A protein and the small-molecule ligand that binds it are described below.
Small molecule (SMILES): N[C@@H](Cc1ccccc1)C(=O)NCC=O

Sequence of chain 4.QA:
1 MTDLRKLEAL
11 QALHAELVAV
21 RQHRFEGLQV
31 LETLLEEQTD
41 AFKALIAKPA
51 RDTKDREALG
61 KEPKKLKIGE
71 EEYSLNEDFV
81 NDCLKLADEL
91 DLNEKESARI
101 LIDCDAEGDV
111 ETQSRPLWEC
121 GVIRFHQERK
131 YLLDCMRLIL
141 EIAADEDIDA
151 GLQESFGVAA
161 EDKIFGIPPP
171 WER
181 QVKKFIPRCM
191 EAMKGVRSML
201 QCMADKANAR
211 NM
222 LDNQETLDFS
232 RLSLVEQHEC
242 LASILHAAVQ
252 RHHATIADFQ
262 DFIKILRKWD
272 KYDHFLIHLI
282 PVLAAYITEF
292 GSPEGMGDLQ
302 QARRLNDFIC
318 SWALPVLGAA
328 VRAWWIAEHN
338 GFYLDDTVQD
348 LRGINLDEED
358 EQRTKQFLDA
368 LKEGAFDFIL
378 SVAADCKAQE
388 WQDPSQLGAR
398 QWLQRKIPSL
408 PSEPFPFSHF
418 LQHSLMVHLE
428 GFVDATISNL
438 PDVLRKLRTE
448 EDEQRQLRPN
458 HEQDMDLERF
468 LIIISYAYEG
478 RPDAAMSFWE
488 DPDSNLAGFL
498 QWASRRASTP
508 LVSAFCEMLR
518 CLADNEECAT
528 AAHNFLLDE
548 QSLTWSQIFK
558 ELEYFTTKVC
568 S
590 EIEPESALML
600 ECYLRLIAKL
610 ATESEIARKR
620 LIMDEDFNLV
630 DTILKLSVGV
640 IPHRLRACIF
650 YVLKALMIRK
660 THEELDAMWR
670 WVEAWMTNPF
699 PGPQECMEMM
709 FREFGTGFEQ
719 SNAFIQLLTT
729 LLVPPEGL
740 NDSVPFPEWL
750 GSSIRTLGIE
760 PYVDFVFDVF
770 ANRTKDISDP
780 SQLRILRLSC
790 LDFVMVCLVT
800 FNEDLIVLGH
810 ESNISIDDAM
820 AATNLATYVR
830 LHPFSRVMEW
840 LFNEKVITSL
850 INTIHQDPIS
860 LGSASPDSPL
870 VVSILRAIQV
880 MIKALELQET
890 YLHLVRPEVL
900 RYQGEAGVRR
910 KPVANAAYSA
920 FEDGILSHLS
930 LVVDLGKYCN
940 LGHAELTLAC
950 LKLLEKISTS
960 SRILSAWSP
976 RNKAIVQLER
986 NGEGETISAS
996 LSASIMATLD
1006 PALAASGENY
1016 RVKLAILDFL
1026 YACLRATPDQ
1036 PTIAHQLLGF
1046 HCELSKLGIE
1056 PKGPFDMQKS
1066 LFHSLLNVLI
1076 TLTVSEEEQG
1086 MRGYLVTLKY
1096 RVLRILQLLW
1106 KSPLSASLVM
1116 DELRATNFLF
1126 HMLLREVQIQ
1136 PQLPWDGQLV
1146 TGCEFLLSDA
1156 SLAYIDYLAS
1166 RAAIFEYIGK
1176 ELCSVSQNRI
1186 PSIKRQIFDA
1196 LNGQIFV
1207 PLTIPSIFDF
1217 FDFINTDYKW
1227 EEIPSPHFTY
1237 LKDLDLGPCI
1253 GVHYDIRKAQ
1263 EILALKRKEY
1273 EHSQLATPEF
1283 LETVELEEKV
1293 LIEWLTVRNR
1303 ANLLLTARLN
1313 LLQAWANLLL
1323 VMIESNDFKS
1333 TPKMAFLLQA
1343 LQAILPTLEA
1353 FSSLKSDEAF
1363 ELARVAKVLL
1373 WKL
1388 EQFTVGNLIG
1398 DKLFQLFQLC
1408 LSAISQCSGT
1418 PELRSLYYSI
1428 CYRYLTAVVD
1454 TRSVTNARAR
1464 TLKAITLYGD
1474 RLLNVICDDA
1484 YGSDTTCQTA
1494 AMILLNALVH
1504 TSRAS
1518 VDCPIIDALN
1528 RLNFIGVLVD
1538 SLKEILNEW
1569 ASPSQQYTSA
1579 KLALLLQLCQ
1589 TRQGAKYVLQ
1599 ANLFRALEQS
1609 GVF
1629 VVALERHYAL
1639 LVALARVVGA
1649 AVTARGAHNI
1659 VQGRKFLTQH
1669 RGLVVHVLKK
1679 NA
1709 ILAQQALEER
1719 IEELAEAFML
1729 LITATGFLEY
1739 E

Binding-site contacts:
Ligand atom CB contacts residue GLY495 of chain 4.QA at 3.9 Å.
Ligand atom C contacts residue ARG442 of chain 4.QA at 4.4 Å.
Ligand atom O contacts residue PRO438 of chain 4.QA at 4.0 Å.
Ligand atom CE2 contacts residue ARG442 of chain 4.QA at 3.6 Å.
Ligand atom N contacts residue SER491 of chain 4.QA at 4.1 Å.
Ligand atom CD1 contacts residue PHE496 of chain 4.QA at 3.7 Å (hydrophobic).
Ligand atom CE1 contacts residue ILE434 of chain 4.QA at 3.9 Å (hydrophobic).
Ligand atom CB contacts residue ASN492 of chain 4.QA at 3.8 Å.
Ligand atom CD1 contacts residue ILE434 of chain 4.QA at 4.1 Å (hydrophobic).
Ligand atom CD1 contacts residue ASN492 of chain 4.QA at 3.9 Å.
Ligand atom O contacts residue ARG442 of chain 4.QA at 4.3 Å.
Ligand atom CA contacts residue ASN492 of chain 4.QA at 3.3 Å.
Ligand atom CD1 contacts residue PRO438 of chain 4.QA at 4.4 Å (hydrophobic).
Ligand atom CD2 contacts residue ARG442 of chain 4.QA at 3.5 Å.
Ligand atom C contacts residue ASN492 of chain 4.QA at 4.0 Å.
Ligand atom CE2 contacts residue PRO438 of chain 4.QA at 3.7 Å (hydrophobic).
Ligand atom CZ contacts residue PHE496 of chain 4.QA at 3.9 Å (hydrophobic).
Ligand atom CB contacts residue PHE496 of chain 4.QA at 3.9 Å (hydrophobic).
Ligand atom CE1 contacts residue PRO438 of chain 4.QA at 3.8 Å (hydrophobic).
Ligand atom CZ contacts residue PRO438 of chain 4.QA at 3.4 Å (hydrophobic).
Ligand atom N contacts residue ARG442 of chain 4.QA at 4.2 Å.
Ligand atom CG contacts residue GLY495 of chain 4.QA at 4.4 Å.
Ligand atom CG contacts residue PHE496 of chain 4.QA at 4.0 Å (hydrophobic).
Ligand atom CA contacts residue ARG442 of chain 4.QA at 3.6 Å.
Ligand atom CG contacts residue ASN492 of chain 4.QA at 4.3 Å.
Ligand atom CD2 contacts residue PRO438 of chain 4.QA at 4.4 Å (hydrophobic).
Ligand atom CE1 contacts residue PHE496 of chain 4.QA at 3.6 Å (hydrophobic).
Ligand atom N contacts residue ASN492 of chain 4.QA at 3.3 Å (h-bond).
Ligand atom O contacts residue ASN492 of chain 4.QA at 4.2 Å.